Sequence of chain 1.A:
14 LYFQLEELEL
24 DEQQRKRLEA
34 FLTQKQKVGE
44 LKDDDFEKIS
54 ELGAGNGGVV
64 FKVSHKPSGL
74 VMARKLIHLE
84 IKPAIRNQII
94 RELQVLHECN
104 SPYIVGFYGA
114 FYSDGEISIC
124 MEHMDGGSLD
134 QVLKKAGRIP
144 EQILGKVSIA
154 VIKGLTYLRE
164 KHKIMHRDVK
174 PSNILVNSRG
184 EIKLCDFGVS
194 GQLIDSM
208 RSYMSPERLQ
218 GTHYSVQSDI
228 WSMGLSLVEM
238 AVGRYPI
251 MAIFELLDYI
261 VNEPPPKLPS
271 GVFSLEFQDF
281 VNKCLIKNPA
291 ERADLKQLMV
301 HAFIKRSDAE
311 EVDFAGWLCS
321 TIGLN

Binding-site contacts:
Ligand atom O2G contacts residue MG1 of chain 1.G at 2.0 Å.
Ligand atom N6 contacts residue LEU178 of chain 1.A at 3.5 Å.
Ligand atom C5' contacts residue GLY56 of chain 1.A at 3.6 Å.
Ligand atom O3A contacts residue MG1 of chain 1.G at 3.5 Å.
Ligand atom O1G contacts residue T4N1 of chain 1.D at 3.4 Å.
Ligand atom N6 contacts residue ALA76 of chain 1.A at 3.3 Å.
Ligand atom O1A contacts residue ASP189 of chain 1.A at 2.8 Å (salt-bridge).
Ligand atom O2' contacts residue SER131 of chain 1.A at 2.9 Å (h-bond).
Ligand atom N1 contacts residue MET127 of chain 1.A at 3.0 Å (h-bond).
Ligand atom O2G contacts residue ASP189 of chain 1.A at 2.8 Å (salt-bridge).
Ligand atom PG contacts residue MG1 of chain 1.G at 3.2 Å.
Ligand atom O1A contacts residue LYS78 of chain 1.A at 2.7 Å (salt-bridge).
Ligand atom O1A contacts residue MG1 of chain 1.G at 2.1 Å.
Ligand atom O2G contacts residue ASP171 of chain 1.A at 3.3 Å (salt-bridge).
Ligand atom O1G contacts residue ASP171 of chain 1.A at 2.4 Å (salt-bridge).
Ligand atom PA contacts residue MG1 of chain 1.G at 3.2 Å.
Ligand atom C6 contacts residue ALA76 of chain 1.A at 3.4 Å (hydrophobic).
Ligand atom O1B contacts residue SER175 of chain 1.A at 3.1 Å (h-bond).
Ligand atom PB contacts residue MG1 of chain 1.G at 3.1 Å.
Ligand atom C2 contacts residue MET127 of chain 1.A at 3.3 Å (hydrophobic).
Ligand atom N6 contacts residue GLU125 of chain 1.A at 2.9 Å (salt-bridge).
Ligand atom O2B contacts residue SER175 of chain 1.A at 2.8 Å (h-bond).
Ligand atom O2B contacts residue MG1 of chain 1.G at 2.0 Å.
Ligand atom O2G contacts residue ASN176 of chain 1.A at 2.9 Å (h-bond).
Ligand atom O2A contacts residue GLY61 of chain 1.A at 3.6 Å (h-bond).
Ligand atom O3' contacts residue SER175 of chain 1.A at 3.0 Å (h-bond).
Ligand atom O2B contacts residue ASN176 of chain 1.A at 3.0 Å (h-bond).
Ligand atom N3B contacts residue LYS173 of chain 1.A at 3.4 Å (salt-bridge).
Ligand atom O3' contacts residue SER131 of chain 1.A at 3.3 Å (h-bond).
Ligand atom O2' contacts residue GLN134 of chain 1.A at 2.7 Å (h-bond).
Ligand atom O3G contacts residue LYS78 of chain 1.A at 3.3 Å (salt-bridge).
Ligand atom C5' contacts residue ALA57 of chain 1.A at 3.4 Å (hydrophobic).
Ligand atom PB contacts residue SER175 of chain 1.A at 3.4 Å.
Ligand atom O1G contacts residue LYS173 of chain 1.A at 3.1 Å (salt-bridge).
Ligand atom O2A contacts residue GLY58 of chain 1.A at 3.2 Å (h-bond).
Ligand atom N3B contacts residue MG1 of chain 1.G at 3.4 Å.
Ligand atom O3G contacts residue T4N1 of chain 1.D at 3.0 Å (h-bond).
Ligand atom PG contacts residue ASP171 of chain 1.A at 3.4 Å.
Ligand atom C6 contacts residue LEU178 of chain 1.A at 3.5 Å (hydrophobic).
Ligand atom O3A contacts residue GLY58 of chain 1.A at 3.4 Å.

The small molecule below binds the protein below.
Small molecule (SMILES): Nc1ncnc2c1ncn2[C@@H]1O[C@H](CO[P](=O)(O)O[P](=O)(O)NP(=O)(O)O)[C@@H](O)[C@H]1O